Sequence of chain 1.C:
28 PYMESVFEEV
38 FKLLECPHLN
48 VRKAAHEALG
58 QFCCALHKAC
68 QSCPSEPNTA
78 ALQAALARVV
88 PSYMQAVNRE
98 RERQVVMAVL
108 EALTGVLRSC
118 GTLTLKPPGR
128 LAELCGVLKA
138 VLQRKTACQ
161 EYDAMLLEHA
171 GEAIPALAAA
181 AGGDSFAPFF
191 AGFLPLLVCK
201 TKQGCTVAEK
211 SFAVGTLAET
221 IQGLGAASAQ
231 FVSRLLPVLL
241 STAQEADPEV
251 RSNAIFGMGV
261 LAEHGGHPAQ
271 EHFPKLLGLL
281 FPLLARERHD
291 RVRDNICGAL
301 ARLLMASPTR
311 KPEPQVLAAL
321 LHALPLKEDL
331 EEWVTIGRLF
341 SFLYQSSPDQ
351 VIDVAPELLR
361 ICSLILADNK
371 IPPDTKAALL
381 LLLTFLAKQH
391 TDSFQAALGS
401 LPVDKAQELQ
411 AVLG

A protein and the small-molecule ligand that binds it are described below.
Small molecule (SMILES): C[C@@H](C=O)NC(=O)[C@H](CCCCN)NC(=O)CNC(=O)CN

Binding-site contacts:
Ligand atom NZ contacts residue GLU332 of chain 1.C at 2.5 Å (salt-bridge).
Ligand atom CG contacts residue PHE256 of chain 1.C at 4.1 Å (hydrophobic).
Ligand atom N contacts residue ASN253 of chain 1.C at 3.2 Å (h-bond).
Ligand atom CA contacts residue ARG291 of chain 1.C at 4.1 Å.
Ligand atom CB contacts residue ASN253 of chain 1.C at 4.1 Å.
Ligand atom O contacts residue ARG291 of chain 1.C at 4.0 Å.
Ligand atom CE contacts residue PHE256 of chain 1.C at 3.8 Å (hydrophobic).
Ligand atom CE contacts residue ASP329 of chain 1.C at 3.6 Å.
Ligand atom O contacts residue PHE212 of chain 1.C at 4.0 Å.
Ligand atom C contacts residue GLU249 of chain 1.C at 3.6 Å.
Ligand atom CB contacts residue ASN253 of chain 1.C at 3.3 Å.
Ligand atom N contacts residue SER211 of chain 1.C at 4.1 Å.
Ligand atom CA contacts residue ASN253 of chain 1.C at 4.1 Å.
Ligand atom NZ contacts residue ASP329 of chain 1.C at 3.3 Å (salt-bridge).
Ligand atom O contacts residue SER211 of chain 1.C at 4.1 Å.
Ligand atom O contacts residue GLU172 of chain 1.C at 3.6 Å.
Ligand atom N contacts residue ASN253 of chain 1.C at 3.2 Å (h-bond).
Ligand atom C contacts residue PHE212 of chain 1.C at 4.0 Å (hydrophobic).
Ligand atom CA contacts residue GLU219 of chain 1.C at 3.2 Å.
Ligand atom NZ contacts residue ASN295 of chain 1.C at 3.5 Å (h-bond).
Ligand atom CG contacts residue ASP329 of chain 1.C at 3.9 Å.
Ligand atom O contacts residue GLU249 of chain 1.C at 2.9 Å (salt-bridge).
Ligand atom CB contacts residue PHE256 of chain 1.C at 4.1 Å (hydrophobic).
Ligand atom N contacts residue ASN253 of chain 1.C at 4.0 Å.
Ligand atom O contacts residue ASN253 of chain 1.C at 3.5 Å (h-bond).
Ligand atom C contacts residue SER211 of chain 1.C at 4.0 Å.
Ligand atom CA contacts residue ASN253 of chain 1.C at 3.6 Å.
Ligand atom C contacts residue ASN253 of chain 1.C at 3.8 Å.
Ligand atom N contacts residue GLY215 of chain 1.C at 3.7 Å.
Ligand atom C contacts residue GLU219 of chain 1.C at 3.4 Å.
Ligand atom CB contacts residue ARG291 of chain 1.C at 3.4 Å.
Ligand atom CA contacts residue PHE212 of chain 1.C at 3.6 Å (hydrophobic).
Ligand atom O contacts residue THR216 of chain 1.C at 3.9 Å.
Ligand atom NZ contacts residue PHE256 of chain 1.C at 3.3 Å.
Ligand atom CA contacts residue SER211 of chain 1.C at 3.3 Å.
Ligand atom CA contacts residue GLY215 of chain 1.C at 3.5 Å.
Ligand atom CD contacts residue PHE256 of chain 1.C at 3.7 Å (hydrophobic).
Ligand atom CG contacts residue ASN295 of chain 1.C at 3.8 Å.
Ligand atom CE contacts residue GLU332 of chain 1.C at 3.3 Å.
Ligand atom O contacts residue GLU219 of chain 1.C at 3.2 Å (salt-bridge).